Binding-site contacts:
Ligand atom C6 contacts residue VAL641 of chain 1.B at 4.0 Å (hydrophobic).
Ligand atom C24 contacts residue ILE649 of chain 1.B at 4.4 Å (hydrophobic).
Ligand atom C21 contacts residue TYR580 of chain 1.B at 3.4 Å (hydrophobic).
Ligand atom C15 contacts residue ALA642 of chain 1.B at 4.4 Å (hydrophobic).
Ligand atom O1 contacts residue TRP634 of chain 1.B at 3.0 Å (h-bond).
Ligand atom C13 contacts residue TYR586 of chain 1.B at 4.4 Å (hydrophobic).
Ligand atom C21 contacts residue TYR586 of chain 1.B at 4.4 Å (hydrophobic).
Ligand atom C25 contacts residue PHE650 of chain 1.B at 3.9 Å (hydrophobic).
Ligand atom C19 contacts residue ALA642 of chain 1.B at 4.5 Å (hydrophobic).
Ligand atom C15 contacts residue CYS645 of chain 1.B at 3.4 Å (hydrophobic).
Ligand atom C4 contacts residue LYS638 of chain 1.B at 4.1 Å.
Ligand atom C8 contacts residue ALA642 of chain 1.B at 4.4 Å (hydrophobic).
Ligand atom C3 contacts residue TRP634 of chain 1.B at 4.2 Å (hydrophobic).
Ligand atom C16 contacts residue CYS645 of chain 1.B at 3.8 Å (hydrophobic).
Ligand atom C21 contacts residue PHE581 of chain 1.B at 4.4 Å (hydrophobic).
Ligand atom O1 contacts residue LYS638 of chain 1.B at 4.1 Å.
Ligand atom C20 contacts residue TYR580 of chain 1.B at 4.3 Å (hydrophobic).
Ligand atom C19 contacts residue LYS638 of chain 1.B at 4.0 Å.
Ligand atom C26 contacts residue PHE650 of chain 1.B at 4.0 Å (hydrophobic).
Ligand atom C2 contacts residue LYS638 of chain 1.B at 4.2 Å.
Ligand atom C23 contacts residue PHE581 of chain 1.B at 4.5 Å (hydrophobic).
Ligand atom C26 contacts residue ILE649 of chain 1.B at 4.5 Å (hydrophobic).
Ligand atom C18 contacts residue TYR580 of chain 1.B at 4.2 Å (hydrophobic).
Ligand atom C18 contacts residue ALA642 of chain 1.B at 3.7 Å (hydrophobic).
Ligand atom C3 contacts residue LYS638 of chain 1.B at 4.3 Å.
Ligand atom C4 contacts residue TRP634 of chain 1.B at 3.9 Å (hydrophobic).
Ligand atom C18 contacts residue TYR586 of chain 1.B at 3.1 Å (hydrophobic).
Ligand atom C27 contacts residue PHE581 of chain 1.B at 3.3 Å (hydrophobic).

Sequence of chain 1.B:
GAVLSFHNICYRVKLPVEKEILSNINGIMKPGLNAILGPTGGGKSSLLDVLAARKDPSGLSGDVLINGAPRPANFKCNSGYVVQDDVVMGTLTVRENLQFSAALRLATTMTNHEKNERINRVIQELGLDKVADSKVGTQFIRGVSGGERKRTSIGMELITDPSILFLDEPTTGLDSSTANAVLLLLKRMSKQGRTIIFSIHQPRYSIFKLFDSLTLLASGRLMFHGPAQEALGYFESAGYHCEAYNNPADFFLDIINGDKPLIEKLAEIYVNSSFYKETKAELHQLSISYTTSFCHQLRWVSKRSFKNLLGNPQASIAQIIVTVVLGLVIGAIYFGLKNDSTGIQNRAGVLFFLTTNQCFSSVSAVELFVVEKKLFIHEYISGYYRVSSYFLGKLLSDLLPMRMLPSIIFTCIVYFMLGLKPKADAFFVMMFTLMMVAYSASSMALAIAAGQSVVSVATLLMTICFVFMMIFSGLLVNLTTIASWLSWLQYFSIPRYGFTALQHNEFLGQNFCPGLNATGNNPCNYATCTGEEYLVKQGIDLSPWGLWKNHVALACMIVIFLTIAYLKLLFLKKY

The protein below binds the small molecule below.
Small molecule (SMILES): CC(C)CCC[C@@H](C)[C@H]1CC[C@H]2[C@@H]3CC=C4C[C@@H](O)CC[C@]4(C)[C@H]3CC[C@]12C